Sequence of chain 1.A:
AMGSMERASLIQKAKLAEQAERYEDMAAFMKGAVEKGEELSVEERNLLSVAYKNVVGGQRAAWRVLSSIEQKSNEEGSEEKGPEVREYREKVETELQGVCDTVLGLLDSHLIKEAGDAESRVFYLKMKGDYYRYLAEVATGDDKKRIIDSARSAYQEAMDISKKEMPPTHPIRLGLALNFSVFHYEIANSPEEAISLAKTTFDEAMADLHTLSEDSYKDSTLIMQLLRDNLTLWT

Sequence of chain 1.B:
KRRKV

This protein binds this small molecule.
Small molecule (SMILES): COCC1CCC2/C1=C\C1(C)C(=C(C(C)C)CC1O)C(O)C(O)C2C

Binding-site contacts:
Ligand atom CAV contacts residue ILE223 of chain 1.A at 3.9 Å (hydrophobic).
Ligand atom CAV contacts residue VAL6 of chain 1.B at 4.1 Å (hydrophobic).
Ligand atom CAK contacts residue LYS126 of chain 1.A at 3.9 Å.
Ligand atom CAA contacts residue PRO171 of chain 1.A at 4.2 Å (hydrophobic).
Ligand atom CAK contacts residue VAL6 of chain 1.B at 3.9 Å (hydrophobic).
Ligand atom CAO contacts residue ASN46 of chain 1.A at 3.7 Å.
Ligand atom CAI contacts residue PRO171 of chain 1.A at 3.5 Å (hydrophobic).
Ligand atom CAB contacts residue ILE223 of chain 1.A at 4.3 Å (hydrophobic).
Ligand atom CAJ contacts residue ILE172 of chain 1.A at 4.3 Å (hydrophobic).
Ligand atom OAR contacts residue PRO171 of chain 1.A at 3.8 Å.
Ligand atom CAM contacts residue VAL6 of chain 1.B at 4.0 Å (hydrophobic).
Ligand atom CAP contacts residue SER49 of chain 1.A at 3.7 Å.
Ligand atom CAV contacts residue LEU222 of chain 1.A at 4.1 Å (hydrophobic).
Ligand atom CAI contacts residue ILE172 of chain 1.A at 4.3 Å (hydrophobic).
Ligand atom CAQ contacts residue PHE123 of chain 1.A at 3.7 Å (hydrophobic).
Ligand atom CAI contacts residue ILE223 of chain 1.A at 4.0 Å (hydrophobic).
Ligand atom CAP contacts residue LYS126 of chain 1.A at 3.9 Å.
Ligand atom OAT contacts residue LYS126 of chain 1.A at 2.8 Å (salt-bridge).
Ligand atom CAY contacts residue MET127 of chain 1.A at 3.5 Å (hydrophobic).
Ligand atom CAJ contacts residue LYS126 of chain 1.A at 3.8 Å.
Ligand atom OAT contacts residue PHE123 of chain 1.A at 4.2 Å.
Ligand atom CAI contacts residue GLY175 of chain 1.A at 4.1 Å.
Ligand atom CAL contacts residue VAL50 of chain 1.A at 4.1 Å (hydrophobic).
Ligand atom CAY contacts residue PHE123 of chain 1.A at 3.7 Å (hydrophobic).
Ligand atom CAY contacts residue SER49 of chain 1.A at 3.6 Å.
Ligand atom CAD contacts residue VAL6 of chain 1.B at 4.3 Å (hydrophobic).
Ligand atom CAH contacts residue PRO171 of chain 1.A at 4.2 Å (hydrophobic).
Ligand atom CAJ contacts residue GLY175 of chain 1.A at 4.3 Å.
Ligand atom CAW contacts residue LEU222 of chain 1.A at 4.3 Å (hydrophobic).
Ligand atom OAT contacts residue SER49 of chain 1.A at 4.0 Å.
Ligand atom CAJ contacts residue VAL6 of chain 1.B at 4.3 Å (hydrophobic).
Ligand atom CAQ contacts residue ASN46 of chain 1.A at 3.8 Å.
Ligand atom CAQ contacts residue ILE172 of chain 1.A at 3.7 Å (hydrophobic).
Ligand atom CAJ contacts residue PRO171 of chain 1.A at 4.3 Å (hydrophobic).
Ligand atom CAI contacts residue VAL6 of chain 1.B at 4.0 Å (hydrophobic).
Ligand atom CAP contacts residue PHE123 of chain 1.A at 3.5 Å (hydrophobic).
Ligand atom OAX contacts residue VAL50 of chain 1.A at 3.7 Å.
Ligand atom CAY contacts residue LYS126 of chain 1.A at 3.5 Å.
Ligand atom CAO contacts residue VAL50 of chain 1.A at 3.9 Å (hydrophobic).
Ligand atom OAX contacts residue VAL6 of chain 1.B at 4.2 Å.